Sequence of chain 1.A:
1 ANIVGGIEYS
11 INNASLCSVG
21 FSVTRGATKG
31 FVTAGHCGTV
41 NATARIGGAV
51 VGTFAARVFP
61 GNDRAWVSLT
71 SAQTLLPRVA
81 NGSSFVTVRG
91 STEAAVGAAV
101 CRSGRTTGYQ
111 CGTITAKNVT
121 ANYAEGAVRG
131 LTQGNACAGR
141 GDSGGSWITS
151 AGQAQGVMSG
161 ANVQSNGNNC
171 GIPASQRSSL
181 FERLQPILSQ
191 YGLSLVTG

The protein below binds the small molecule below.
Small molecule (SMILES): CC(C)C[C@H](NC(=O)[C@@H]1CCCN1C(=O)[C@H](C)NC(=O)[C@H](C)N)B(O)O

Binding-site contacts:
Ligand atom CD1 contacts residue GLY139 of chain 1.A at 3.4 Å.
Ligand atom C contacts residue SER159 of chain 1.A at 3.7 Å.
Ligand atom C contacts residue HIS36 of chain 1.A at 3.9 Å.
Ligand atom B contacts residue HIS36 of chain 1.A at 3.2 Å.
Ligand atom CD2 contacts residue VAL163 of chain 1.A at 3.6 Å (hydrophobic).
Ligand atom CA contacts residue ALA161 of chain 1.A at 3.2 Å (hydrophobic).
Ligand atom O1 contacts residue ASP142 of chain 1.A at 3.5 Å (salt-bridge).
Ligand atom N contacts residue SER159 of chain 1.A at 3.1 Å (h-bond).
Ligand atom N contacts residue SER143 of chain 1.A at 2.8 Å (h-bond).
Ligand atom CD1 contacts residue ALA161 of chain 1.A at 3.6 Å (hydrophobic).
Ligand atom CD contacts residue TYR123 of chain 1.A at 3.6 Å (hydrophobic).
Ligand atom CB contacts residue HIS36 of chain 1.A at 3.5 Å.
Ligand atom O contacts residue GLY160 of chain 1.A at 3.1 Å.
Ligand atom CB contacts residue ASN162 of chain 1.A at 4.0 Å.
Ligand atom N contacts residue TYR123 of chain 1.A at 4.0 Å.
Ligand atom CA contacts residue HIS36 of chain 1.A at 4.0 Å.
Ligand atom CG contacts residue ALA161 of chain 1.A at 4.0 Å (hydrophobic).
Ligand atom O1 contacts residue ARG140 of chain 1.A at 3.9 Å.
Ligand atom N contacts residue HIS36 of chain 1.A at 3.5 Å (h-bond).
Ligand atom CG contacts residue TYR123 of chain 1.A at 3.6 Å (hydrophobic).
Ligand atom CA contacts residue SER143 of chain 1.A at 2.4 Å.
Ligand atom C contacts residue GLY160 of chain 1.A at 4.0 Å.
Ligand atom CB contacts residue SER143 of chain 1.A at 3.0 Å.
Ligand atom O contacts residue TYR123 of chain 1.A at 3.4 Å.
Ligand atom C contacts residue ALA161 of chain 1.A at 3.5 Å (hydrophobic).
Ligand atom C contacts residue TYR123 of chain 1.A at 3.6 Å (hydrophobic).
Ligand atom CD2 contacts residue ARG140 of chain 1.A at 4.0 Å.
Ligand atom N contacts residue ALA161 of chain 1.A at 2.9 Å (h-bond).
Ligand atom O1 contacts residue SER143 of chain 1.A at 2.2 Å (h-bond).
Ligand atom CA contacts residue SER159 of chain 1.A at 3.4 Å.
Ligand atom CB contacts residue GLY139 of chain 1.A at 3.7 Å.
Ligand atom O2 contacts residue HIS36 of chain 1.A at 2.9 Å (h-bond).
Ligand atom N contacts residue TYR123 of chain 1.A at 3.6 Å.
Ligand atom CB contacts residue ALA161 of chain 1.A at 3.7 Å (hydrophobic).
Ligand atom CA contacts residue ASN162 of chain 1.A at 3.9 Å.
Ligand atom O1 contacts residue GLY141 of chain 1.A at 2.8 Å (h-bond).
Ligand atom O contacts residue ALA161 of chain 1.A at 3.1 Å (h-bond).
Ligand atom B contacts residue SER143 of chain 1.A at 1.4 Å.
Ligand atom O2 contacts residue SER143 of chain 1.A at 2.6 Å (h-bond).
Ligand atom CA contacts residue TYR123 of chain 1.A at 3.8 Å (hydrophobic).